A protein and the small-molecule ligand that binds it are described below.
Small molecule (SMILES): CC(=O)N[C@@H]1[C@@H](O)[C@H](O)[C@@H](CO)O[C@H]1O

Sequence of chain 1.A:
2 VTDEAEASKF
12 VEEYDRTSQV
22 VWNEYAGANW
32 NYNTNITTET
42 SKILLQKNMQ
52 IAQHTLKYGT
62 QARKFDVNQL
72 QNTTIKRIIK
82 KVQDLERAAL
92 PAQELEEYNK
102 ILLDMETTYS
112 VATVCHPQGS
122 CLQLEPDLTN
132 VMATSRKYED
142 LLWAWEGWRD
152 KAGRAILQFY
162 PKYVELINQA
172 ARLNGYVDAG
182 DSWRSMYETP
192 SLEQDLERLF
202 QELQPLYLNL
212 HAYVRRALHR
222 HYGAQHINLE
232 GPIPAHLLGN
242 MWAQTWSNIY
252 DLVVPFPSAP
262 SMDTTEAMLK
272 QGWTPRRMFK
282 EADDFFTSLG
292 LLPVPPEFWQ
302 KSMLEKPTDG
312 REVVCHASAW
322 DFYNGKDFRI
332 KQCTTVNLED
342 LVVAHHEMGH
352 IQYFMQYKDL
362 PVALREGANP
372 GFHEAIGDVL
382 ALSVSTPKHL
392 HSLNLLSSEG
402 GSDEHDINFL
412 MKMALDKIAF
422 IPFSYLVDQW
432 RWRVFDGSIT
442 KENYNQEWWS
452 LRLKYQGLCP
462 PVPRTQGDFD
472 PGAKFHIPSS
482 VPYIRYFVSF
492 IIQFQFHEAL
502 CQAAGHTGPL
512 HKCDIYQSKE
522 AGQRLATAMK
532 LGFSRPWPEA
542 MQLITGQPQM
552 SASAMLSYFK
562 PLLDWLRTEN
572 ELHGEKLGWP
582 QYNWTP

Binding-site contacts:
Ligand atom C1 contacts residue ASP360 of chain 1.A at 3.6 Å.
Ligand atom O4 contacts residue LEU361 of chain 1.A at 3.4 Å (h-bond).
Ligand atom O6 contacts residue ASP360 of chain 1.A at 4.4 Å.
Ligand atom C4 contacts residue ASP360 of chain 1.A at 4.4 Å.
Ligand atom O6 contacts residue LEU361 of chain 1.A at 4.2 Å.
Ligand atom O4 contacts residue GLN20 of chain 1.A at 3.4 Å (h-bond).
Ligand atom C6 contacts residue PRO362 of chain 1.A at 4.2 Å (hydrophobic).
Ligand atom C4 contacts residue GLN20 of chain 1.A at 3.9 Å.
Ligand atom O6 contacts residue PRO362 of chain 1.A at 3.0 Å.
Ligand atom C3 contacts residue ASP360 of chain 1.A at 4.2 Å.
Ligand atom O3 contacts residue ARG366 of chain 1.A at 3.3 Å (salt-bridge).
Ligand atom O4 contacts residue ARG366 of chain 1.A at 3.3 Å (salt-bridge).
Ligand atom C4 contacts residue LEU361 of chain 1.A at 4.4 Å (hydrophobic).
Ligand atom O3 contacts residue GLN20 of chain 1.A at 3.5 Å (h-bond).
Ligand atom C5 contacts residue LEU361 of chain 1.A at 4.5 Å (hydrophobic).
Ligand atom C3 contacts residue LYS359 of chain 1.A at 4.4 Å.
Ligand atom C4 contacts residue ASP16 of chain 1.A at 3.5 Å.
Ligand atom O3 contacts residue LYS359 of chain 1.A at 4.5 Å.
Ligand atom C6 contacts residue ASP16 of chain 1.A at 3.4 Å.
Ligand atom C5 contacts residue ASP360 of chain 1.A at 3.6 Å.
Ligand atom C5 contacts residue ASP16 of chain 1.A at 4.0 Å.
Ligand atom N2 contacts residue ASP360 of chain 1.A at 3.5 Å (salt-bridge).
Ligand atom C4 contacts residue ARG366 of chain 1.A at 4.1 Å.
Ligand atom C3 contacts residue ARG366 of chain 1.A at 3.8 Å.
Ligand atom C2 contacts residue ASP360 of chain 1.A at 4.4 Å.
Ligand atom O4 contacts residue PRO362 of chain 1.A at 3.8 Å.
Ligand atom O5 contacts residue ASP360 of chain 1.A at 4.0 Å.
Ligand atom C8 contacts residue ASP360 of chain 1.A at 3.6 Å.
Ligand atom O6 contacts residue ASP16 of chain 1.A at 4.2 Å.
Ligand atom C3 contacts residue GLN20 of chain 1.A at 4.3 Å.
Ligand atom O4 contacts residue ASP16 of chain 1.A at 2.8 Å (salt-bridge).
Ligand atom O4 contacts residue VAL363 of chain 1.A at 4.3 Å.
Ligand atom C7 contacts residue ASP360 of chain 1.A at 4.0 Å.